Sequence of chain 1.B:
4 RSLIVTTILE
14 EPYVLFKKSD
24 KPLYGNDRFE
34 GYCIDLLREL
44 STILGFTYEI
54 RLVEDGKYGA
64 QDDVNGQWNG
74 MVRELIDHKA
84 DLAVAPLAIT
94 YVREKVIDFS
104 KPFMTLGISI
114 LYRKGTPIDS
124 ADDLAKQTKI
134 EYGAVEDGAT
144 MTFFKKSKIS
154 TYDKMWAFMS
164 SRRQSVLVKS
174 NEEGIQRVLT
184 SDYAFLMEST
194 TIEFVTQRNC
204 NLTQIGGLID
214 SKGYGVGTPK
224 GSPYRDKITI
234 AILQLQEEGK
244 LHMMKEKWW

Binding-site contacts:
Ligand atom OD2 contacts residue ALA142 of chain 1.B at 3.2 Å (h-bond).
Ligand atom CD1 contacts residue ASN174 of chain 1.B at 3.3 Å.
Ligand atom CB contacts residue GLU191 of chain 1.B at 4.1 Å.
Ligand atom C contacts residue PRO89 of chain 1.B at 4.2 Å (hydrophobic).
Ligand atom OD1 contacts residue GLU191 of chain 1.B at 3.7 Å.
Ligand atom O contacts residue ALA91 of chain 1.B at 3.0 Å (h-bond).
Ligand atom CD1 contacts residue GLU13 of chain 1.B at 3.6 Å.
Ligand atom CG1 contacts residue THR143 of chain 1.B at 3.3 Å.
Ligand atom CD contacts residue GLU191 of chain 1.B at 3.4 Å.
Ligand atom CB1 contacts residue GLU191 of chain 1.B at 3.7 Å.
Ligand atom C contacts residue ALA142 of chain 1.B at 3.9 Å (hydrophobic).
Ligand atom O contacts residue TYR61 of chain 1.B at 3.9 Å.
Ligand atom CD2 contacts residue TYR61 of chain 1.B at 3.4 Å (hydrophobic).
Ligand atom OXT contacts residue ARG96 of chain 1.B at 2.9 Å (salt-bridge).
Ligand atom CG2 contacts residue TYR61 of chain 1.B at 3.7 Å (hydrophobic).
Ligand atom CD contacts residue PRO89 of chain 1.B at 3.2 Å (hydrophobic).
Ligand atom C contacts residue ALA91 of chain 1.B at 4.1 Å (hydrophobic).
Ligand atom OXT contacts residue ALA142 of chain 1.B at 3.0 Å (h-bond).
Ligand atom C contacts residue ARG96 of chain 1.B at 3.6 Å.
Ligand atom CA contacts residue PRO89 of chain 1.B at 4.1 Å (hydrophobic).
Ligand atom CG contacts residue TYR61 of chain 1.B at 3.6 Å (hydrophobic).
Ligand atom C contacts residue TYR61 of chain 1.B at 4.2 Å (hydrophobic).
Ligand atom OD1 contacts residue THR143 of chain 1.B at 2.6 Å (h-bond).
Ligand atom OD2 contacts residue THR143 of chain 1.B at 3.0 Å (h-bond).
Ligand atom C contacts residue GLU191 of chain 1.B at 4.1 Å.
Ligand atom O contacts residue PRO89 of chain 1.B at 3.5 Å (h-bond).
Ligand atom CG2 contacts residue ASN174 of chain 1.B at 4.1 Å.
Ligand atom CG1 contacts residue GLU191 of chain 1.B at 3.9 Å.
Ligand atom O contacts residue LEU90 of chain 1.B at 3.8 Å.
Ligand atom OD2 contacts residue GLY141 of chain 1.B at 3.6 Å.
Ligand atom OXT contacts residue TYR61 of chain 1.B at 4.2 Å.
Ligand atom CD1 contacts residue TYR61 of chain 1.B at 3.2 Å (hydrophobic).
Ligand atom N contacts residue GLU191 of chain 1.B at 2.8 Å (salt-bridge).
Ligand atom O contacts residue ARG96 of chain 1.B at 2.9 Å (salt-bridge).
Ligand atom CD contacts residue TYR61 of chain 1.B at 3.6 Å (hydrophobic).
Ligand atom N contacts residue TYR217 of chain 1.B at 4.2 Å.
Ligand atom OXT contacts residue GLY141 of chain 1.B at 3.8 Å.
Ligand atom N contacts residue PRO89 of chain 1.B at 2.9 Å (h-bond).
Ligand atom CD2 contacts residue VAL138 of chain 1.B at 3.9 Å (hydrophobic).
Ligand atom CA contacts residue GLU191 of chain 1.B at 3.1 Å.

This protein binds this small molecule.
Small molecule (SMILES): C=C(C)[C@H]1CN[C@H](C(=O)O)[C@H]1CC(=O)O